Sequence of chain 1.A:
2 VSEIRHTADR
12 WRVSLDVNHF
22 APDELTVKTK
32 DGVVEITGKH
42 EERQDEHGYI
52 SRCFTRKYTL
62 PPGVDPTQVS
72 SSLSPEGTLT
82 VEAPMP

The small molecule below binds the protein below.
Small molecule (SMILES): CC[C@@H](C=O)NC(=O)[C@@H](NC(=O)[C@@H](NC(=O)[C@@H]1CCCN1C(=O)[C@@H](NC(=O)[C@@H](NC(=O)[C@@H](N)[C@@H](C)CC)[C@@H](C)O)[C@@H](C)CC)C(C)C)[C@@H](C)O

Binding-site contacts:
Ligand atom CG1 contacts residue VAL28 of chain 1.A at 3.5 Å (hydrophobic).
Ligand atom CD1 contacts residue VAL28 of chain 1.A at 3.8 Å (hydrophobic).
Ligand atom CA contacts residue THR30 of chain 1.A at 3.6 Å.
Ligand atom CG2 contacts residue LEU80 of chain 1.A at 3.8 Å (hydrophobic).
Ligand atom CG2 contacts residue VAL70 of chain 1.A at 3.6 Å (hydrophobic).
Ligand atom CG2 contacts residue SER71 of chain 1.A at 3.8 Å.
Ligand atom C contacts residue LEU74 of chain 1.A at 3.8 Å (hydrophobic).
Ligand atom CA contacts residue VAL28 of chain 1.A at 3.9 Å (hydrophobic).
Ligand atom CG contacts residue PRO67 of chain 1.A at 3.7 Å (hydrophobic).
Ligand atom CG1 contacts residue VAL70 of chain 1.A at 3.8 Å (hydrophobic).
Ligand atom C contacts residue VAL28 of chain 1.A at 3.7 Å (hydrophobic).
Ligand atom CG1 contacts residue THR30 of chain 1.A at 3.9 Å.
Ligand atom O contacts residue SER73 of chain 1.A at 3.3 Å.
Ligand atom CD1 contacts residue LEU74 of chain 1.A at 4.0 Å (hydrophobic).
Ligand atom CG2 contacts residue SER73 of chain 1.A at 3.7 Å.
Ligand atom CG2 contacts residue LEU74 of chain 1.A at 3.9 Å (hydrophobic).
Ligand atom C contacts residue THR30 of chain 1.A at 3.6 Å.
Ligand atom CG2 contacts residue SER72 of chain 1.A at 3.2 Å.
Ligand atom CB contacts residue LEU74 of chain 1.A at 3.9 Å (hydrophobic).
Ligand atom C contacts residue SER72 of chain 1.A at 4.1 Å.
Ligand atom O contacts residue VAL28 of chain 1.A at 4.0 Å.
Ligand atom O contacts residue THR30 of chain 1.A at 2.9 Å (h-bond).
Ligand atom CB contacts residue VAL70 of chain 1.A at 3.7 Å (hydrophobic).
Ligand atom CA contacts residue VAL28 of chain 1.A at 3.5 Å (hydrophobic).
Ligand atom O contacts residue LYS29 of chain 1.A at 3.4 Å.
Ligand atom O contacts residue LEU74 of chain 1.A at 2.6 Å (h-bond).
Ligand atom CG contacts residue THR30 of chain 1.A at 4.0 Å.
Ligand atom N contacts residue SER73 of chain 1.A at 4.1 Å.
Ligand atom CB contacts residue VAL28 of chain 1.A at 3.9 Å (hydrophobic).
Ligand atom OG1 contacts residue VAL28 of chain 1.A at 4.0 Å.
Ligand atom CA contacts residue LEU74 of chain 1.A at 3.8 Å (hydrophobic).
Ligand atom CB contacts residue VAL28 of chain 1.A at 4.0 Å (hydrophobic).
Ligand atom O contacts residue SER72 of chain 1.A at 3.2 Å (h-bond).
Ligand atom N contacts residue LEU74 of chain 1.A at 2.8 Å (h-bond).
Ligand atom CG2 contacts residue SER72 of chain 1.A at 3.9 Å.
Ligand atom CG2 contacts residue VAL28 of chain 1.A at 3.8 Å (hydrophobic).
Ligand atom N contacts residue SER72 of chain 1.A at 3.7 Å.
Ligand atom C contacts residue THR30 of chain 1.A at 4.0 Å.
Ligand atom N contacts residue VAL28 of chain 1.A at 2.9 Å (h-bond).
Ligand atom O contacts residue THR30 of chain 1.A at 2.8 Å (h-bond).